Binding-site contacts:
Ligand atom C7 contacts residue MET165 of chain 2.A at 3.6 Å (hydrophobic).
Ligand atom C5 contacts residue MET49 of chain 2.A at 3.6 Å (hydrophobic).
Ligand atom N6 contacts residue CYS145 of chain 2.A at 3.6 Å (h-bond).
Ligand atom C20 contacts residue GLN189 of chain 2.A at 3.6 Å.
Ligand atom C17 contacts residue ASN142 of chain 2.A at 3.5 Å.
Ligand atom O18 contacts residue MET165 of chain 2.A at 3.5 Å.
Ligand atom C19 contacts residue GLN189 of chain 2.A at 3.8 Å.
Ligand atom C13 contacts residue HIS163 of chain 2.A at 3.3 Å.
Ligand atom C10 contacts residue LEU141 of chain 2.A at 3.5 Å (hydrophobic).
Ligand atom C10 contacts residue GLU166 of chain 2.A at 3.8 Å.
Ligand atom C16 contacts residue GLU166 of chain 2.A at 3.9 Å.
Ligand atom C15 contacts residue ASN142 of chain 2.A at 3.7 Å.
Ligand atom C17 contacts residue PHE140 of chain 2.A at 3.5 Å (hydrophobic).
Ligand atom C17 contacts residue LEU141 of chain 2.A at 3.5 Å (hydrophobic).
Ligand atom C13 contacts residue GLU166 of chain 2.A at 3.9 Å.
Ligand atom N12 contacts residue PHE140 of chain 2.A at 3.6 Å.
Ligand atom C7 contacts residue MET49 of chain 2.A at 3.3 Å (hydrophobic).
Ligand atom C4 contacts residue HIS164 of chain 2.A at 3.3 Å.
Ligand atom C5 contacts residue MET165 of chain 2.A at 3.9 Å (hydrophobic).
Ligand atom N12 contacts residue SER144 of chain 2.A at 3.4 Å (h-bond).
Ligand atom C19 contacts residue MET49 of chain 2.A at 3.6 Å (hydrophobic).
Ligand atom C11 contacts residue GLU166 of chain 2.A at 3.5 Å.
Ligand atom C17 contacts residue GLU166 of chain 2.A at 3.5 Å.
Ligand atom CL21 contacts residue HIS164 of chain 2.A at 3.8 Å.
Ligand atom N12 contacts residue GLU166 of chain 2.A at 3.8 Å.
Ligand atom CL21 contacts residue ASP187 of chain 2.A at 3.2 Å.
Ligand atom C10 contacts residue ASN142 of chain 2.A at 3.6 Å.
Ligand atom C11 contacts residue LEU141 of chain 2.A at 3.6 Å (hydrophobic).
Ligand atom N12 contacts residue HIS163 of chain 2.A at 2.9 Å (h-bond).
Ligand atom C13 contacts residue SER144 of chain 2.A at 3.8 Å.
Ligand atom C10 contacts residue PHE140 of chain 2.A at 3.8 Å (hydrophobic).
Ligand atom C9 contacts residue ASN142 of chain 2.A at 3.8 Å.
Ligand atom C14 contacts residue ASN142 of chain 2.A at 3.7 Å.
Ligand atom C5 contacts residue HIS164 of chain 2.A at 3.9 Å.
Ligand atom C11 contacts residue PHE140 of chain 2.A at 3.3 Å (hydrophobic).
Ligand atom CL21 contacts residue HIS41 of chain 2.A at 3.4 Å.
Ligand atom O18 contacts residue GLU166 of chain 2.A at 3.1 Å (salt-bridge).
Ligand atom C16 contacts residue ASN142 of chain 2.A at 3.6 Å.
Ligand atom C7 contacts residue ARG188 of chain 2.A at 3.8 Å.
Ligand atom C4 contacts residue HIS41 of chain 2.A at 3.6 Å.

The small molecule below binds the protein below.
Small molecule (SMILES): O=C(Cc1cccc(Cl)c1)Nc1cncc2ccccc12

Sequence of chain 2.A:
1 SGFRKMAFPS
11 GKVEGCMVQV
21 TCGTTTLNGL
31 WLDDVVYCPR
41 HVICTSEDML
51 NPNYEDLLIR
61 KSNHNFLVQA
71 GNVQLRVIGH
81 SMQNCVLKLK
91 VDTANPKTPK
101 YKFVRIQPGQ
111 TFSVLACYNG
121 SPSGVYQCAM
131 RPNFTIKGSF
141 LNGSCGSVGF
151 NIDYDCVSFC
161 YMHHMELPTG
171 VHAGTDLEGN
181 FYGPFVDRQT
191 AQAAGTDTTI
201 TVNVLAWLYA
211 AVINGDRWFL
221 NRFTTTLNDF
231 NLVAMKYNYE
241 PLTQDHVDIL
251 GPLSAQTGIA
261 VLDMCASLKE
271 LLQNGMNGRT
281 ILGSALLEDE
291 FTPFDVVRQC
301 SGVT

Sequence of chain 1.A:
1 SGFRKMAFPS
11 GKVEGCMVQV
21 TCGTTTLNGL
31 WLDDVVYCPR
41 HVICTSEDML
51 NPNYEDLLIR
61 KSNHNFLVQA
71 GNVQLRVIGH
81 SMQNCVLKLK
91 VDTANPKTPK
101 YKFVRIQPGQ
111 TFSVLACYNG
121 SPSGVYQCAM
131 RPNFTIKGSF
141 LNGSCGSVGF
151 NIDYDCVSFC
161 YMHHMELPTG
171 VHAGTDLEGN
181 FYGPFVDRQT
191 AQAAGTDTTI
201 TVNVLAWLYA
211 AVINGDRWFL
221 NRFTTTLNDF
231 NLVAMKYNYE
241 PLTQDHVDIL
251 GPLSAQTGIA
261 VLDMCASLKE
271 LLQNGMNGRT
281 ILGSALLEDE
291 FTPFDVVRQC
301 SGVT